This protein binds this small molecule.
Small molecule (SMILES): CO[C@H]1O[C@H](CO)[C@@H](O)[C@H](O[C@H]2O[C@H](CO)[C@@H](O)[C@H](O)[C@@H]2O)[C@@H]1O

Sequence of chain 2.A:
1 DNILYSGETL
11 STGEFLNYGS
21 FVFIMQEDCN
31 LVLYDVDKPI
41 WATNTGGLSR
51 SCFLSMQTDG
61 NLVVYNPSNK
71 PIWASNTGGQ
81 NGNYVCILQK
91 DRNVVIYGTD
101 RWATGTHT

Binding-site contacts:
Ligand atom C4 contacts residue GLN57 of chain 2.A at 4.1 Å.
Ligand atom C1 contacts residue GLN57 of chain 2.A at 3.9 Å.
Ligand atom C6 contacts residue ALA74 of chain 2.A at 3.9 Å (hydrophobic).
Ligand atom C4 contacts residue ASN61 of chain 2.A at 4.0 Å.
Ligand atom C2 contacts residue GLN57 of chain 2.A at 3.7 Å.
Ligand atom C2 contacts residue TYR65 of chain 2.A at 3.4 Å (hydrophobic).
Ligand atom O2 contacts residue ASP59 of chain 2.A at 2.9 Å (salt-bridge).
Ligand atom O4 contacts residue PRO71 of chain 2.A at 4.3 Å.
Ligand atom C4 contacts residue TYR65 of chain 2.A at 3.5 Å (hydrophobic).
Ligand atom C1 contacts residue ASN61 of chain 2.A at 3.5 Å.
Ligand atom C1 contacts residue ASP59 of chain 2.A at 4.4 Å.
Ligand atom C2 contacts residue ASN61 of chain 2.A at 3.8 Å.
Ligand atom O6 contacts residue ASN61 of chain 2.A at 3.7 Å.
Ligand atom O4 contacts residue VAL63 of chain 2.A at 4.4 Å.
Ligand atom C4 contacts residue VAL63 of chain 2.A at 4.0 Å (hydrophobic).
Ligand atom C5 contacts residue VAL63 of chain 2.A at 4.5 Å (hydrophobic).
Ligand atom C5 contacts residue ASP59 of chain 2.A at 4.1 Å.
Ligand atom O5 contacts residue ASN61 of chain 2.A at 2.8 Å (h-bond).
Ligand atom C6 contacts residue ASN61 of chain 2.A at 3.6 Å.
Ligand atom C6 contacts residue PRO71 of chain 2.A at 4.2 Å (hydrophobic).
Ligand atom C2 contacts residue ASP59 of chain 2.A at 3.5 Å.
Ligand atom O3 contacts residue GLN57 of chain 2.A at 3.8 Å.
Ligand atom C3 contacts residue TYR65 of chain 2.A at 4.0 Å (hydrophobic).
Ligand atom O4 contacts residue TYR65 of chain 2.A at 2.8 Å (h-bond).
Ligand atom O3 contacts residue GLN57 of chain 2.A at 3.2 Å (h-bond).
Ligand atom C3 contacts residue GLN57 of chain 2.A at 3.3 Å.
Ligand atom C1 contacts residue TYR65 of chain 2.A at 3.7 Å (hydrophobic).
Ligand atom C2 contacts residue GLN57 of chain 2.A at 3.5 Å.
Ligand atom C6 contacts residue VAL63 of chain 2.A at 4.0 Å (hydrophobic).
Ligand atom C3 contacts residue TYR65 of chain 2.A at 4.2 Å (hydrophobic).
Ligand atom O2 contacts residue ASN61 of chain 2.A at 2.9 Å (h-bond).
Ligand atom O6 contacts residue ASN76 of chain 2.A at 3.7 Å.
Ligand atom O6 contacts residue ALA74 of chain 2.A at 3.8 Å.
Ligand atom C3 contacts residue GLN57 of chain 2.A at 3.9 Å.
Ligand atom C5 contacts residue ASN61 of chain 2.A at 3.6 Å.
Ligand atom O3 contacts residue TYR65 of chain 2.A at 3.3 Å (h-bond).
Ligand atom O4 contacts residue GLN57 of chain 2.A at 4.2 Å.
Ligand atom O2 contacts residue TYR65 of chain 2.A at 4.3 Å.
Ligand atom O2 contacts residue GLN57 of chain 2.A at 2.6 Å (h-bond).